Binding-site contacts:
Ligand atom O7 contacts residue ASN211 of chain 3.A at 4.0 Å.
Ligand atom C7 contacts residue ASN211 of chain 3.A at 3.6 Å.
Ligand atom C1 contacts residue ASN211 of chain 3.A at 1.4 Å.
Ligand atom C8 contacts residue ASN211 of chain 3.A at 3.9 Å.
Ligand atom O5 contacts residue ASN211 of chain 3.A at 2.3 Å (h-bond).
Ligand atom C4 contacts residue ASN211 of chain 3.A at 4.2 Å.
Ligand atom N2 contacts residue ASN211 of chain 3.A at 2.9 Å (h-bond).
Ligand atom C2 contacts residue ASN211 of chain 3.A at 2.5 Å.
Ligand atom C3 contacts residue ASN211 of chain 3.A at 3.8 Å.
Ligand atom C5 contacts residue ASN211 of chain 3.A at 3.7 Å.

Sequence of chain 3.A:
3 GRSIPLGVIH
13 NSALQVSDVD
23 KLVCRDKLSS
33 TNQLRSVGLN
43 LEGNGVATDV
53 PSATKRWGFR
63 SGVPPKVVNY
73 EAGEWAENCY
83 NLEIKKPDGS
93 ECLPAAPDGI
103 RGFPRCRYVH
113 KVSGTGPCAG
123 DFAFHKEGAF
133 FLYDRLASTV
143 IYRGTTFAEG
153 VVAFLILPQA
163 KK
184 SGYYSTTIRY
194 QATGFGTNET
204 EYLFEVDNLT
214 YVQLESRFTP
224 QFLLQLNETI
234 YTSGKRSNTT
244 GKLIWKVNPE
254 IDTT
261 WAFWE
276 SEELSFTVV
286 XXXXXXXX

This small molecule binds to this protein.
Small molecule (SMILES): CC(=O)N[C@@H]1[C@@H](O)[C@H](O)[C@@H](CO)O[C@H]1O